Binding-site contacts:
Ligand atom CAG contacts residue ARG365 of chain 1.A at 3.5 Å.
Ligand atom SAH contacts residue VAL88 of chain 1.A at 3.9 Å.
Ligand atom SAH contacts residue PRO83 of chain 1.A at 3.8 Å.
Ligand atom OAL contacts residue PHE57 of chain 1.A at 3.7 Å.
Ligand atom SAE contacts residue MET140 of chain 1.A at 4.3 Å.
Ligand atom OAB contacts residue MET140 of chain 1.A at 4.2 Å.
Ligand atom CAK contacts residue LEU431 of chain 1.B at 3.8 Å (hydrophobic).
Ligand atom CAJ contacts residue PRO136 of chain 1.A at 3.8 Å (hydrophobic).
Ligand atom OAC contacts residue MET140 of chain 1.A at 3.0 Å.
Ligand atom OAL contacts residue ALA53 of chain 1.A at 3.6 Å.
Ligand atom SAE contacts residue ARG56 of chain 1.A at 3.7 Å.
Ligand atom CAF contacts residue ARG365 of chain 1.A at 4.2 Å.
Ligand atom CAG contacts residue PHE501 of chain 1.B at 3.8 Å (hydrophobic).
Ligand atom OAD contacts residue ARG365 of chain 1.A at 3.5 Å (salt-bridge).
Ligand atom SAH contacts residue PHE501 of chain 1.B at 3.8 Å.
Ligand atom SAE contacts residue ARG365 of chain 1.A at 3.7 Å.
Ligand atom SAH contacts residue CYS82 of chain 1.A at 4.1 Å.
Ligand atom OAL contacts residue ARG365 of chain 1.A at 2.9 Å (salt-bridge).
Ligand atom OAC contacts residue PRO136 of chain 1.A at 3.8 Å.
Ligand atom CAG contacts residue MET361 of chain 1.A at 4.0 Å (hydrophobic).
Ligand atom SAE contacts residue PHE57 of chain 1.A at 3.9 Å.
Ligand atom OAB contacts residue ALA53 of chain 1.A at 3.9 Å.
Ligand atom CAF contacts residue MET361 of chain 1.A at 4.3 Å (hydrophobic).
Ligand atom OAB contacts residue ARG56 of chain 1.A at 2.8 Å (salt-bridge).
Ligand atom OAB contacts residue GLY52 of chain 1.A at 4.2 Å.
Ligand atom CAJ contacts residue MET140 of chain 1.A at 3.7 Å (hydrophobic).
Ligand atom OAD contacts residue ARG56 of chain 1.A at 2.9 Å (salt-bridge).
Ligand atom OAD contacts residue PHE57 of chain 1.A at 3.3 Å.
Ligand atom CAK contacts residue PRO136 of chain 1.A at 3.3 Å (hydrophobic).
Ligand atom OAL contacts residue MET361 of chain 1.A at 3.3 Å.
Ligand atom CAK contacts residue MET140 of chain 1.A at 3.3 Å (hydrophobic).
Ligand atom OAB contacts residue PHE57 of chain 1.A at 4.2 Å.
Ligand atom CAI contacts residue PHE501 of chain 1.B at 4.2 Å (hydrophobic).
Ligand atom OAD contacts residue MET140 of chain 1.A at 3.8 Å.
Ligand atom OAB contacts residue GLY79 of chain 1.A at 3.5 Å.
Ligand atom CAF contacts residue GLY79 of chain 1.A at 3.8 Å.
Ligand atom CAF contacts residue PRO83 of chain 1.A at 4.3 Å (hydrophobic).
Ligand atom CAJ contacts residue PRO83 of chain 1.A at 4.2 Å (hydrophobic).
Ligand atom OAC contacts residue PRO83 of chain 1.A at 3.4 Å.
Ligand atom CAF contacts residue MET140 of chain 1.A at 4.1 Å (hydrophobic).

This protein binds this small molecule.
Small molecule (SMILES): CC(=O)CSCCS(=O)(=O)O

Sequence of chain 1.A:
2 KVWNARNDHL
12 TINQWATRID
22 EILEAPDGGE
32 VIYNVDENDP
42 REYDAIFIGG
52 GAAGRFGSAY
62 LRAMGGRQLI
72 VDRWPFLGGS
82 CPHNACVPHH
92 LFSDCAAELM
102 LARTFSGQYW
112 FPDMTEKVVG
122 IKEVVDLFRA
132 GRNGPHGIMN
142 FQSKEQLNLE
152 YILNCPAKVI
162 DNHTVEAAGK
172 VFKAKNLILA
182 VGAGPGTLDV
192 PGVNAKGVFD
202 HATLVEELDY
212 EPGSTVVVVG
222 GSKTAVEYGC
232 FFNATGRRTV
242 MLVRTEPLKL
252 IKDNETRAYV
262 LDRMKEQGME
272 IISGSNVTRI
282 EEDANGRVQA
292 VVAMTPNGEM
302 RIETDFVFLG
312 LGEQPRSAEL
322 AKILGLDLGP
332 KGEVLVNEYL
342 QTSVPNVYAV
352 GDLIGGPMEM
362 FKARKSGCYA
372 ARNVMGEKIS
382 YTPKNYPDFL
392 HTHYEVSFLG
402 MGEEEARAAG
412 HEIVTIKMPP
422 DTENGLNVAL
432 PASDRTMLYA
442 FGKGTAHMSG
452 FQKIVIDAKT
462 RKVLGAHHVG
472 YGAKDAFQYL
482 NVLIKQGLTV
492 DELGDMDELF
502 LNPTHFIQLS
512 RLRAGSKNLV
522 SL

Sequence of chain 1.B:
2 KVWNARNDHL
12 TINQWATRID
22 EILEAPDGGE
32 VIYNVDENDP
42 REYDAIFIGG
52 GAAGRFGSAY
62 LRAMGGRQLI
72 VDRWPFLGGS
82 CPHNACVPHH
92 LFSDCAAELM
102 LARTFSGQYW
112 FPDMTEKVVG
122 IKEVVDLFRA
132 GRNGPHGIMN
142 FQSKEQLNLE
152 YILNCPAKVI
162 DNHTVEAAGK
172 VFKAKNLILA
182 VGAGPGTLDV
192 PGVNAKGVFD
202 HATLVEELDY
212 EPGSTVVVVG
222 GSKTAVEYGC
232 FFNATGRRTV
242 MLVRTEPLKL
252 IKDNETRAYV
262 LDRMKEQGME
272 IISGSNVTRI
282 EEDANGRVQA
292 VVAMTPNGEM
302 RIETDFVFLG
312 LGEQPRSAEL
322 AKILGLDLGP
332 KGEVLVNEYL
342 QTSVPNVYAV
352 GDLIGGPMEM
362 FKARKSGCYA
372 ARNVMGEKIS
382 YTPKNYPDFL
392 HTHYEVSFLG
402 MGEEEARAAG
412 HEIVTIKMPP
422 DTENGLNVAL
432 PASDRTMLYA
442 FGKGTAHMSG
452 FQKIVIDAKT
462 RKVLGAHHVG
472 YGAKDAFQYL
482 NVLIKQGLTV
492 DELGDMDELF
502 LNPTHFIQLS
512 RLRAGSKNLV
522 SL